Sequence of chain 1.B:
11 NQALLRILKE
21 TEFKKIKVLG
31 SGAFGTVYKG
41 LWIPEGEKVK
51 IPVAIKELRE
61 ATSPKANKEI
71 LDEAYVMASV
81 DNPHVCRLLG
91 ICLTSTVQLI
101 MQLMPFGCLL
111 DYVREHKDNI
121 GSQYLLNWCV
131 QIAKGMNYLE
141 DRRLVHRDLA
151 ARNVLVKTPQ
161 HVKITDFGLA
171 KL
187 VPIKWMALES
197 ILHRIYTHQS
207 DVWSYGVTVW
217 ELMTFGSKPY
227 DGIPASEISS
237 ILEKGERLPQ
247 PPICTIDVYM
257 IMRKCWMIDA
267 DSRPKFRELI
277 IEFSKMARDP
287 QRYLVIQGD

Binding-site contacts:
Ligand atom CBE contacts residue MET77 of chain 1.B at 3.6 Å (hydrophobic).
Ligand atom C2 contacts residue ALA54 of chain 1.B at 3.2 Å (hydrophobic).
Ligand atom CBE contacts residue ALA170 of chain 1.B at 3.7 Å (hydrophobic).
Ligand atom OAL contacts residue ARG152 of chain 1.B at 3.5 Å (salt-bridge).
Ligand atom CAM contacts residue CYS108 of chain 1.B at 1.8 Å (hydrophobic).
Ligand atom C2 contacts residue MET101 of chain 1.B at 3.6 Å (hydrophobic).
Ligand atom CAT contacts residue THR165 of chain 1.B at 3.7 Å.
Ligand atom NAW contacts residue ALA170 of chain 1.B at 3.0 Å.
Ligand atom C4 contacts residue LEU155 of chain 1.B at 3.6 Å (hydrophobic).
Ligand atom CAP contacts residue SER31 of chain 1.B at 3.5 Å.
Ligand atom N3 contacts residue LEU155 of chain 1.B at 3.5 Å.
Ligand atom CAP contacts residue ARG152 of chain 1.B at 3.8 Å.
Ligand atom N1 contacts residue MET104 of chain 1.B at 2.9 Å (h-bond).
Ligand atom N3 contacts residue ALA54 of chain 1.B at 3.3 Å.
Ligand atom CAX contacts residue ASP166 of chain 1.B at 3.4 Å.
Ligand atom C2 contacts residue GLN102 of chain 1.B at 3.5 Å.
Ligand atom CAX contacts residue THR165 of chain 1.B at 3.5 Å.
Ligand atom NAV contacts residue LYS56 of chain 1.B at 3.5 Å.
Ligand atom CAK contacts residue ASP111 of chain 1.B at 3.5 Å.
Ligand atom CAK contacts residue CYS108 of chain 1.B at 2.7 Å (hydrophobic).
Ligand atom C6 contacts residue MET104 of chain 1.B at 3.6 Å (hydrophobic).
Ligand atom N1 contacts residue LEU103 of chain 1.B at 3.7 Å.
Ligand atom CBC contacts residue CYS86 of chain 1.B at 3.7 Å (hydrophobic).
Ligand atom CBA contacts residue MET101 of chain 1.B at 3.5 Å (hydrophobic).
Ligand atom CAH contacts residue VAL37 of chain 1.B at 3.6 Å (hydrophobic).
Ligand atom NAR contacts residue VAL37 of chain 1.B at 3.6 Å.
Ligand atom N3 contacts residue MET101 of chain 1.B at 3.5 Å.
Ligand atom OAL contacts residue CYS108 of chain 1.B at 3.5 Å.
Ligand atom CAU contacts residue THR165 of chain 1.B at 3.5 Å.
Ligand atom CBF contacts residue VAL37 of chain 1.B at 3.8 Å (hydrophobic).
Ligand atom NAW contacts residue ASP166 of chain 1.B at 3.5 Å (salt-bridge).
Ligand atom OAN contacts residue GLY30 of chain 1.B at 3.5 Å.
Ligand atom NBN contacts residue MET104 of chain 1.B at 3.1 Å (h-bond).
Ligand atom OAQ contacts residue ARG152 of chain 1.B at 3.0 Å (salt-bridge).
Ligand atom C2 contacts residue MET104 of chain 1.B at 3.4 Å (hydrophobic).
Ligand atom CBB contacts residue MET101 of chain 1.B at 3.5 Å (hydrophobic).
Ligand atom NAW contacts residue LYS56 of chain 1.B at 3.5 Å.
Ligand atom CAJ contacts residue CYS108 of chain 1.B at 3.4 Å (hydrophobic).
Ligand atom NAW contacts residue THR165 of chain 1.B at 3.7 Å.
Ligand atom CBD contacts residue MET77 of chain 1.B at 3.4 Å (hydrophobic).

The small molecule below binds the protein below.
Small molecule (SMILES): CCC(=O)Nc1cc(-c2c[nH]c3ncnc(Nc4ccc5c(cnn5Cc5ccccc5)c4)c23)ccc1OCCO